Binding-site contacts:
Ligand atom CE2 contacts residue GLN12 of chain 1.F at 3.8 Å.
Ligand atom N contacts residue GLN78 of chain 1.F at 2.8 Å (h-bond).
Ligand atom O contacts residue GLN78 of chain 1.G at 2.8 Å (h-bond).
Ligand atom CE1 contacts residue VAL76 of chain 1.G at 3.9 Å (hydrophobic).
Ligand atom O contacts residue GLN12 of chain 1.G at 3.6 Å.
Ligand atom O contacts residue GLY77 of chain 1.G at 3.7 Å.
Ligand atom C contacts residue VAL76 of chain 1.G at 3.9 Å (hydrophobic).
Ligand atom O contacts residue THR79 of chain 1.G at 2.7 Å (h-bond).
Ligand atom C contacts residue THR79 of chain 1.G at 3.5 Å.
Ligand atom C contacts residue GLN78 of chain 1.F at 3.8 Å.
Ligand atom CD2 contacts residue GLN78 of chain 1.F at 3.4 Å.
Ligand atom OXT contacts residue GLY77 of chain 1.G at 3.9 Å.
Ligand atom CG contacts residue VAL76 of chain 1.G at 3.7 Å (hydrophobic).
Ligand atom OXT contacts residue GLN78 of chain 1.G at 3.9 Å.
Ligand atom CD1 contacts residue ILE13 of chain 1.F at 3.5 Å (hydrophobic).
Ligand atom O contacts residue VAL76 of chain 1.G at 3.4 Å (h-bond).
Ligand atom CA contacts residue THR79 of chain 1.G at 3.5 Å.
Ligand atom CD2 contacts residue VAL76 of chain 1.G at 3.5 Å (hydrophobic).
Ligand atom CB contacts residue GLN78 of chain 1.F at 3.5 Å.
Ligand atom CE1 contacts residue ILE13 of chain 1.F at 3.9 Å (hydrophobic).
Ligand atom CZ contacts residue MET15 of chain 1.F at 3.6 Å (hydrophobic).
Ligand atom OXT contacts residue GLN78 of chain 1.F at 3.0 Å (h-bond).
Ligand atom CA contacts residue GLN78 of chain 1.F at 3.6 Å.
Ligand atom CG contacts residue ILE13 of chain 1.F at 3.4 Å (hydrophobic).
Ligand atom CB contacts residue VAL76 of chain 1.G at 3.5 Å (hydrophobic).
Ligand atom OXT contacts residue GLU195 of chain 1.B at 3.8 Å.
Ligand atom N contacts residue ILE13 of chain 1.F at 2.8 Å (h-bond).
Ligand atom CA contacts residue ILE13 of chain 1.F at 3.6 Å (hydrophobic).
Ligand atom CE2 contacts residue GLN78 of chain 1.F at 3.5 Å.
Ligand atom CD2 contacts residue ILE13 of chain 1.F at 3.5 Å (hydrophobic).
Ligand atom CB contacts residue ILE13 of chain 1.F at 3.9 Å (hydrophobic).
Ligand atom C contacts residue GLY77 of chain 1.G at 3.9 Å.
Ligand atom CE1 contacts residue MET15 of chain 1.F at 3.6 Å (hydrophobic).
Ligand atom OXT contacts residue PRO197 of chain 1.B at 3.5 Å.
Ligand atom N contacts residue GLU195 of chain 1.B at 2.8 Å (salt-bridge).
Ligand atom CD1 contacts residue VAL76 of chain 1.G at 3.6 Å (hydrophobic).
Ligand atom CZ contacts residue ARG14 of chain 1.F at 3.8 Å.
Ligand atom C contacts residue GLN78 of chain 1.G at 3.7 Å.
Ligand atom CE2 contacts residue ILE13 of chain 1.F at 3.4 Å (hydrophobic).
Ligand atom CZ contacts residue LEU80 of chain 1.F at 3.8 Å (hydrophobic).

The small molecule below binds the protein below.
Small molecule (SMILES): N[C@@H](Cc1ccccc1)C(=O)O

Sequence of chain 1.F:
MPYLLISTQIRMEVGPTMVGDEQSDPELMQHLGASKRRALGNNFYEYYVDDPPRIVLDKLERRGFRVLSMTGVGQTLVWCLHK

Sequence of chain 1.G:
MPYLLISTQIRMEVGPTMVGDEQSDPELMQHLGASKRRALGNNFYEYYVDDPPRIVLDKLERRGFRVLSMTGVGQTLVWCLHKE

Sequence of chain 1.B:
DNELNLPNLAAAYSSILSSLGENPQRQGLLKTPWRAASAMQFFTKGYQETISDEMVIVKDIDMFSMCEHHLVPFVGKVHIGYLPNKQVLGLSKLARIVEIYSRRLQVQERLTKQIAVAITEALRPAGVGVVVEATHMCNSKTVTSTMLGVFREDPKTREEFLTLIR